The small molecule below binds the protein below.
Small molecule (SMILES): CCCCN(c1cccc(-c2ccc(SC)cc2)c1C)S(=O)(=O)c1ccc(OCC(=O)O)c2ccccc12

Binding-site contacts:
Ligand atom C1 contacts residue PHE162 of chain 1.A at 3.7 Å (hydrophobic).
Ligand atom O32 contacts residue HIS243 of chain 1.A at 2.7 Å (h-bond).
Ligand atom O32 contacts residue MET247 of chain 1.A at 3.7 Å.
Ligand atom C3 contacts residue LEU124 of chain 1.A at 3.8 Å (hydrophobic).
Ligand atom O31 contacts residue LEU263 of chain 1.A at 3.5 Å.
Ligand atom C2 contacts residue PHE162 of chain 1.A at 3.5 Å (hydrophobic).
Ligand atom C37 contacts residue ILE158 of chain 1.A at 3.7 Å (hydrophobic).
Ligand atom C29 contacts residue THR83 of chain 1.A at 3.6 Å.
Ligand atom C34 contacts residue PHE76 of chain 1.A at 3.4 Å (hydrophobic).
Ligand atom O23 contacts residue PHE121 of chain 1.A at 3.5 Å.
Ligand atom S17 contacts residue TRP58 of chain 1.A at 3.7 Å.
Ligand atom C38 contacts residue CYS79 of chain 1.A at 3.4 Å (hydrophobic).
Ligand atom O32 contacts residue TYR267 of chain 1.A at 2.6 Å (h-bond).
Ligand atom O32 contacts residue HIS117 of chain 1.A at 3.6 Å.
Ligand atom C26 contacts residue CYS79 of chain 1.A at 3.4 Å (hydrophobic).
Ligand atom C4 contacts residue ILE158 of chain 1.A at 3.7 Å (hydrophobic).
Ligand atom C30 contacts residue HIS243 of chain 1.A at 3.8 Å.
Ligand atom C18 contacts residue VAL142 of chain 1.A at 3.8 Å (hydrophobic).
Ligand atom C19 contacts residue VAL75 of chain 1.A at 3.8 Å (hydrophobic).
Ligand atom O31 contacts residue HIS117 of chain 1.A at 2.8 Å (h-bond).
Ligand atom O22 contacts residue LYS161 of chain 1.A at 3.4 Å.
Ligand atom C27 contacts residue HIS243 of chain 1.A at 3.7 Å.
Ligand atom O22 contacts residue ILE157 of chain 1.A at 3.8 Å.
Ligand atom C25 contacts residue CYS79 of chain 1.A at 3.5 Å (hydrophobic).
Ligand atom C37 contacts residue ILE157 of chain 1.A at 3.7 Å (hydrophobic).
Ligand atom O23 contacts residue LEU124 of chain 1.A at 3.4 Å.
Ligand atom O31 contacts residue THR83 of chain 1.A at 3.3 Å.
Ligand atom C33 contacts residue HIS243 of chain 1.A at 3.8 Å.
Ligand atom C36 contacts residue ILE157 of chain 1.A at 3.6 Å (hydrophobic).
Ligand atom C1 contacts residue LYS161 of chain 1.A at 3.8 Å.
Ligand atom C30 contacts residue HIS117 of chain 1.A at 3.5 Å.
Ligand atom C33 contacts residue CYS79 of chain 1.A at 3.3 Å (hydrophobic).
Ligand atom C26 contacts residue HIS243 of chain 1.A at 3.7 Å.
Ligand atom C30 contacts residue TYR267 of chain 1.A at 3.5 Å (hydrophobic).
Ligand atom O31 contacts residue TYR267 of chain 1.A at 3.7 Å.
Ligand atom C24 contacts residue CYS79 of chain 1.A at 3.5 Å (hydrophobic).
Ligand atom C27 contacts residue CYS79 of chain 1.A at 3.3 Å (hydrophobic).
Ligand atom C11 contacts residue CYS79 of chain 1.A at 3.8 Å (hydrophobic).
Ligand atom O28 contacts residue MET247 of chain 1.A at 3.5 Å.
Ligand atom C35 contacts residue PHE76 of chain 1.A at 3.6 Å (hydrophobic).

Sequence of chain 1.A:
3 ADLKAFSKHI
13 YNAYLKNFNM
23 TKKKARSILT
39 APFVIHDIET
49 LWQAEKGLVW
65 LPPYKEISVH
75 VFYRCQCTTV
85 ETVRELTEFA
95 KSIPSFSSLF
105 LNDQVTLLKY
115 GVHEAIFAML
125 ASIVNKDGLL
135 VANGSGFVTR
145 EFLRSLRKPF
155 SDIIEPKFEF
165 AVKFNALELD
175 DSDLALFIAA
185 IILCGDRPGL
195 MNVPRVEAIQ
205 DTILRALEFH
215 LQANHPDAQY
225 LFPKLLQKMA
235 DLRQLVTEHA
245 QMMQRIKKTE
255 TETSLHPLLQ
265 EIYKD